The small molecule below binds the protein below.
Small molecule (SMILES): CC(=O)N[C@@H]1[C@@H](O)[C@H](O)[C@@H](CO)O[C@H]1O

Binding-site contacts:
Ligand atom O5 contacts residue SER108 of chain 1.B at 3.2 Å (h-bond).
Ligand atom C3 contacts residue ASN106 of chain 1.B at 3.8 Å.
Ligand atom C2 contacts residue GLU103 of chain 1.B at 3.6 Å.
Ligand atom N2 contacts residue GLU103 of chain 1.B at 3.4 Å (salt-bridge).
Ligand atom O5 contacts residue GLU103 of chain 1.B at 4.0 Å.
Ligand atom C8 contacts residue ASN106 of chain 1.B at 3.9 Å.
Ligand atom C5 contacts residue ASN106 of chain 1.B at 3.6 Å.
Ligand atom C1 contacts residue ASN106 of chain 1.B at 1.4 Å.
Ligand atom C1 contacts residue GLU103 of chain 1.B at 4.0 Å.
Ligand atom O5 contacts residue ASN106 of chain 1.B at 2.3 Å (h-bond).
Ligand atom C5 contacts residue SER108 of chain 1.B at 3.7 Å.
Ligand atom C7 contacts residue GLU103 of chain 1.B at 4.5 Å.
Ligand atom C4 contacts residue ASN106 of chain 1.B at 4.2 Å.
Ligand atom O6 contacts residue SER108 of chain 1.B at 3.4 Å (h-bond).
Ligand atom C1 contacts residue SER108 of chain 1.B at 3.6 Å.
Ligand atom C6 contacts residue SER108 of chain 1.B at 4.2 Å.
Ligand atom C2 contacts residue ASN106 of chain 1.B at 2.5 Å.
Ligand atom C7 contacts residue ASN106 of chain 1.B at 3.7 Å.
Ligand atom N2 contacts residue ASN106 of chain 1.B at 3.0 Å (h-bond).

Sequence of chain 1.B:
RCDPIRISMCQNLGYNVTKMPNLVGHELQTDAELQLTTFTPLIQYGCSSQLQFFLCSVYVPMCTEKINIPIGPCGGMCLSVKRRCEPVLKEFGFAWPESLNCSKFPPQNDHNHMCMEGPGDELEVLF